Sequence of chain 1.B:
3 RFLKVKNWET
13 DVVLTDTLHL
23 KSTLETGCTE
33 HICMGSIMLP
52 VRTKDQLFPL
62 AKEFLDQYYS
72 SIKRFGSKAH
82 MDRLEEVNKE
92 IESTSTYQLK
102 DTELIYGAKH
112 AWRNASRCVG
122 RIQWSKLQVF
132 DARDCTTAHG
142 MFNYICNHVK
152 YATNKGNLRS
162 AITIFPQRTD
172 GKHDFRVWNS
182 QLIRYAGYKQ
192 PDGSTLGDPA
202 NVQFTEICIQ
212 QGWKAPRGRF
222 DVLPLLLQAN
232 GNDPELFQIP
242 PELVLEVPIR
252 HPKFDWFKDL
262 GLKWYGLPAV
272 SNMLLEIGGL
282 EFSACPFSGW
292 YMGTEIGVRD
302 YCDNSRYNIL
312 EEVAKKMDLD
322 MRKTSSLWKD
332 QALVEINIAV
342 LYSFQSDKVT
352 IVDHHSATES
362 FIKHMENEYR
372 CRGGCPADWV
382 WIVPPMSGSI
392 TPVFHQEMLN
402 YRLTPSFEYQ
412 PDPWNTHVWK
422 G

A protein and the small-molecule ligand that binds it are described below.
Small molecule (SMILES): Cc1cc(N)nc(CCc2cc(F)cc(CC[C@@H]3C[C@H](F)CN3)c2)c1

Binding-site contacts:
Ligand atom C13 contacts residue VAL271 of chain 1.B at 4.1 Å (hydrophobic).
Ligand atom C09 contacts residue HEM1 of chain 1.G at 3.4 Å.
Ligand atom N02 contacts residue HEM1 of chain 1.G at 3.4 Å.
Ligand atom N01 contacts residue PRO269 of chain 1.B at 4.1 Å.
Ligand atom C06 contacts residue GLU296 of chain 1.B at 3.4 Å.
Ligand atom C17 contacts residue GLN182 of chain 1.B at 3.4 Å.
Ligand atom C11 contacts residue VAL271 of chain 1.B at 3.5 Å (hydrophobic).
Ligand atom C03 contacts residue PRO269 of chain 1.B at 3.8 Å (hydrophobic).
Ligand atom N02 contacts residue GLU296 of chain 1.B at 2.7 Å (salt-bridge).
Ligand atom C16 contacts residue GLN182 of chain 1.B at 3.9 Å.
Ligand atom C02 contacts residue HEM1 of chain 1.G at 3.6 Å.
Ligand atom N02 contacts residue MET293 of chain 1.B at 3.9 Å.
Ligand atom N01 contacts residue GLU296 of chain 1.B at 2.6 Å (salt-bridge).
Ligand atom C02 contacts residue GLU296 of chain 1.B at 3.4 Å.
Ligand atom C04 contacts residue HEM1 of chain 1.G at 3.9 Å.
Ligand atom C02 contacts residue PRO269 of chain 1.B at 3.8 Å (hydrophobic).
Ligand atom N02 contacts residue TRP291 of chain 1.B at 2.6 Å (h-bond).
Ligand atom C12 contacts residue VAL271 of chain 1.B at 3.4 Å (hydrophobic).
Ligand atom N02 contacts residue TYR292 of chain 1.B at 3.6 Å.
Ligand atom C16 contacts residue HEM1 of chain 1.G at 3.1 Å.
Ligand atom C15 contacts residue GLN182 of chain 1.B at 3.8 Å.
Ligand atom C03 contacts residue HEM1 of chain 1.G at 3.3 Å.
Ligand atom C07 contacts residue GLY290 of chain 1.B at 3.8 Å.
Ligand atom C03 contacts residue TRP291 of chain 1.B at 3.9 Å (hydrophobic).
Ligand atom C11 contacts residue HEM1 of chain 1.G at 3.4 Å.
Ligand atom C07 contacts residue HEM1 of chain 1.G at 3.5 Å.
Ligand atom C09 contacts residue VAL271 of chain 1.B at 3.6 Å (hydrophobic).
Ligand atom C25 contacts residue MET40 of chain 1.B at 3.7 Å (hydrophobic).
Ligand atom C12 contacts residue HEM1 of chain 1.G at 3.6 Å.
Ligand atom F13 contacts residue HEM1 of chain 1.G at 3.2 Å.
Ligand atom N01 contacts residue HEM1 of chain 1.G at 4.0 Å.
Ligand atom C07 contacts residue SER289 of chain 1.B at 4.0 Å.
Ligand atom N02 contacts residue PRO269 of chain 1.B at 3.9 Å.
Ligand atom C07 contacts residue PHE288 of chain 1.B at 3.7 Å (hydrophobic).
Ligand atom C08 contacts residue HEM1 of chain 1.G at 3.6 Å.
Ligand atom C08 contacts residue GLU296 of chain 1.B at 3.3 Å.
Ligand atom C13 contacts residue HEM1 of chain 1.G at 3.5 Å.
Ligand atom C02 contacts residue TRP291 of chain 1.B at 3.6 Å (hydrophobic).
Ligand atom C15 contacts residue HEM1 of chain 1.G at 3.7 Å.
Ligand atom C05 contacts residue VAL271 of chain 1.B at 3.7 Å (hydrophobic).